Sequence of chain 5.A:
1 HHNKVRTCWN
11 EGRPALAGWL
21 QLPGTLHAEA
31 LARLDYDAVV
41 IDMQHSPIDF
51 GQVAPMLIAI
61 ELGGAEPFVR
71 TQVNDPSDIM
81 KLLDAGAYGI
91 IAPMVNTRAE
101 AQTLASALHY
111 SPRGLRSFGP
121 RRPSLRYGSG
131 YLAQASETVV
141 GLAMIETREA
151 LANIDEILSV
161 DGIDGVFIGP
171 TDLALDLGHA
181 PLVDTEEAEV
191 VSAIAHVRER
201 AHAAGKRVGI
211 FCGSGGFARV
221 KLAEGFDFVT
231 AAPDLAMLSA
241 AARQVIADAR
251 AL

The small molecule below binds the protein below.
Small molecule (SMILES): O=C(O)C(=O)CO

Binding-site contacts:
Ligand atom O4 contacts residue GLY169 of chain 5.A at 3.3 Å.
Ligand atom O3 contacts residue GLU146 of chain 5.A at 3.0 Å (salt-bridge).
Ligand atom C1 contacts residue PRO170 of chain 5.A at 3.5 Å (hydrophobic).
Ligand atom O3 contacts residue GLY169 of chain 5.A at 3.9 Å.
Ligand atom O3 contacts residue ARG70 of chain 5.A at 2.8 Å (salt-bridge).
Ligand atom O1 contacts residue MG1 of chain 5.E at 2.2 Å.
Ligand atom O1 contacts residue GLY169 of chain 5.A at 3.3 Å.
Ligand atom O1 contacts residue ASP172 of chain 5.A at 3.0 Å (salt-bridge).
Ligand atom C3 contacts residue PHE211 of chain 5.A at 3.6 Å (hydrophobic).
Ligand atom C2 contacts residue GLU146 of chain 5.A at 3.6 Å.
Ligand atom C2 contacts residue MET144 of chain 5.A at 3.7 Å (hydrophobic).
Ligand atom O2 contacts residue MG1 of chain 5.E at 4.0 Å.
Ligand atom C1 contacts residue GLY169 of chain 5.A at 3.1 Å.
Ligand atom C3 contacts residue MET144 of chain 5.A at 4.0 Å (hydrophobic).
Ligand atom C1 contacts residue THR171 of chain 5.A at 3.4 Å.
Ligand atom C3 contacts residue ARG70 of chain 5.A at 3.9 Å.
Ligand atom C1 contacts residue GLU146 of chain 5.A at 3.5 Å.
Ligand atom C2 contacts residue ARG70 of chain 5.A at 3.8 Å.
Ligand atom O1 contacts residue THR171 of chain 5.A at 3.5 Å (h-bond).
Ligand atom O2 contacts residue ASP172 of chain 5.A at 3.8 Å.
Ligand atom O2 contacts residue GLY169 of chain 5.A at 3.0 Å.
Ligand atom O3 contacts residue ASP172 of chain 5.A at 4.1 Å.
Ligand atom C3 contacts residue PRO170 of chain 5.A at 4.0 Å (hydrophobic).
Ligand atom O4 contacts residue ILE168 of chain 5.A at 3.5 Å (h-bond).
Ligand atom C2 contacts residue MG1 of chain 5.E at 2.8 Å.
Ligand atom O4 contacts residue MET144 of chain 5.A at 3.5 Å.
Ligand atom C1 contacts residue ASP172 of chain 5.A at 3.8 Å.
Ligand atom O4 contacts residue PHE211 of chain 5.A at 2.8 Å.
Ligand atom C3 contacts residue MG1 of chain 5.E at 4.2 Å.
Ligand atom C2 contacts residue GLY169 of chain 5.A at 3.4 Å.
Ligand atom C3 contacts residue GLY169 of chain 5.A at 3.9 Å.
Ligand atom O3 contacts residue MG1 of chain 5.E at 2.1 Å.
Ligand atom O4 contacts residue PHE167 of chain 5.A at 3.7 Å.
Ligand atom C1 contacts residue MG1 of chain 5.E at 2.8 Å.
Ligand atom O3 contacts residue MET144 of chain 5.A at 3.2 Å.
Ligand atom O4 contacts residue PRO170 of chain 5.A at 3.5 Å.
Ligand atom O1 contacts residue PRO170 of chain 5.A at 3.9 Å.
Ligand atom O1 contacts residue GLU146 of chain 5.A at 2.8 Å (salt-bridge).
Ligand atom O2 contacts residue THR171 of chain 5.A at 2.9 Å (h-bond).
Ligand atom O2 contacts residue PRO170 of chain 5.A at 2.9 Å (h-bond).